Sequence of chain 1.B:
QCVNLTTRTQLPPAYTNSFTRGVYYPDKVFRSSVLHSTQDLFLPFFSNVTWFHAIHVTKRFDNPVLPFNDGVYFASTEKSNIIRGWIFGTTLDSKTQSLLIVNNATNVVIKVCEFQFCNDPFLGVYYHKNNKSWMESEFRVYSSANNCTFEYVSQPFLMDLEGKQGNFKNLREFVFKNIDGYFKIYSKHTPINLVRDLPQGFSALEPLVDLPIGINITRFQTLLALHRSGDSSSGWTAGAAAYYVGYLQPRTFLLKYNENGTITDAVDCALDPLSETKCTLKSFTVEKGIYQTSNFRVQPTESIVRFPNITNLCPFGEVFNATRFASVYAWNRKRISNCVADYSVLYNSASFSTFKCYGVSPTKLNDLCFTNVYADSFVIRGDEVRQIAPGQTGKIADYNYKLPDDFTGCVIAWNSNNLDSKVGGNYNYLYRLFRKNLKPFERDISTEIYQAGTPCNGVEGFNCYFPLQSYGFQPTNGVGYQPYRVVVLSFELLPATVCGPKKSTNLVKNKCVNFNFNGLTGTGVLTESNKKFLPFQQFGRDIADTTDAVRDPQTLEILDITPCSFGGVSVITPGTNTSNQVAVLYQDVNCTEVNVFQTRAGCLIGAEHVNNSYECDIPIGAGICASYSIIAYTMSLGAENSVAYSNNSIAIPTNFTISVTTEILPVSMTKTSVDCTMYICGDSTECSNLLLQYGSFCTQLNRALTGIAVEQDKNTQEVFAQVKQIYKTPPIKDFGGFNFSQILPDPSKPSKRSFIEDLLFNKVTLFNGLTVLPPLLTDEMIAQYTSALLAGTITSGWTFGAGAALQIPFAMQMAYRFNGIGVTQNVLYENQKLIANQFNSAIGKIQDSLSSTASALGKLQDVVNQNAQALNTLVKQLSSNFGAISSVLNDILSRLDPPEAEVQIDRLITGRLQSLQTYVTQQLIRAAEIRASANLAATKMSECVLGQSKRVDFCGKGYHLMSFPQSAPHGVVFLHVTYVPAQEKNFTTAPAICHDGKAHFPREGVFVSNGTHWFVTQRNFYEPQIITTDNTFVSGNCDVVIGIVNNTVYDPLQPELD

Binding-site contacts:
Ligand atom C3 contacts residue ASN282 of chain 1.C at 3.8 Å.
Ligand atom C1 contacts residue ASN282 of chain 1.C at 1.4 Å.
Ligand atom C8 contacts residue ASN282 of chain 1.C at 3.6 Å.
Ligand atom N2 contacts residue ASN282 of chain 1.C at 2.5 Å (h-bond).
Ligand atom O7 contacts residue ASN282 of chain 1.C at 4.4 Å.
Ligand atom C5 contacts residue ASN282 of chain 1.C at 3.6 Å.
Ligand atom O5 contacts residue ASN282 of chain 1.C at 2.3 Å (h-bond).
Ligand atom C7 contacts residue ASN282 of chain 1.C at 3.4 Å.
Ligand atom C4 contacts residue ASN282 of chain 1.C at 4.2 Å.
Ligand atom C3 contacts residue GLU281 of chain 1.C at 4.4 Å.
Ligand atom C7 contacts residue GLU281 of chain 1.C at 3.1 Å.
Ligand atom C8 contacts residue GLU281 of chain 1.C at 3.6 Å.
Ligand atom C1 contacts residue GLU281 of chain 1.C at 3.8 Å.
Ligand atom C8 contacts residue LYS558 of chain 1.B at 4.1 Å.
Ligand atom C2 contacts residue ASN282 of chain 1.C at 2.5 Å.
Ligand atom C2 contacts residue GLU281 of chain 1.C at 3.3 Å.
Ligand atom N2 contacts residue GLU281 of chain 1.C at 3.7 Å.
Ligand atom O6 contacts residue ASN282 of chain 1.C at 4.5 Å.
Ligand atom O7 contacts residue GLU281 of chain 1.C at 2.8 Å (salt-bridge).
Ligand atom O5 contacts residue GLU281 of chain 1.C at 4.2 Å.

Sequence of chain 1.C:
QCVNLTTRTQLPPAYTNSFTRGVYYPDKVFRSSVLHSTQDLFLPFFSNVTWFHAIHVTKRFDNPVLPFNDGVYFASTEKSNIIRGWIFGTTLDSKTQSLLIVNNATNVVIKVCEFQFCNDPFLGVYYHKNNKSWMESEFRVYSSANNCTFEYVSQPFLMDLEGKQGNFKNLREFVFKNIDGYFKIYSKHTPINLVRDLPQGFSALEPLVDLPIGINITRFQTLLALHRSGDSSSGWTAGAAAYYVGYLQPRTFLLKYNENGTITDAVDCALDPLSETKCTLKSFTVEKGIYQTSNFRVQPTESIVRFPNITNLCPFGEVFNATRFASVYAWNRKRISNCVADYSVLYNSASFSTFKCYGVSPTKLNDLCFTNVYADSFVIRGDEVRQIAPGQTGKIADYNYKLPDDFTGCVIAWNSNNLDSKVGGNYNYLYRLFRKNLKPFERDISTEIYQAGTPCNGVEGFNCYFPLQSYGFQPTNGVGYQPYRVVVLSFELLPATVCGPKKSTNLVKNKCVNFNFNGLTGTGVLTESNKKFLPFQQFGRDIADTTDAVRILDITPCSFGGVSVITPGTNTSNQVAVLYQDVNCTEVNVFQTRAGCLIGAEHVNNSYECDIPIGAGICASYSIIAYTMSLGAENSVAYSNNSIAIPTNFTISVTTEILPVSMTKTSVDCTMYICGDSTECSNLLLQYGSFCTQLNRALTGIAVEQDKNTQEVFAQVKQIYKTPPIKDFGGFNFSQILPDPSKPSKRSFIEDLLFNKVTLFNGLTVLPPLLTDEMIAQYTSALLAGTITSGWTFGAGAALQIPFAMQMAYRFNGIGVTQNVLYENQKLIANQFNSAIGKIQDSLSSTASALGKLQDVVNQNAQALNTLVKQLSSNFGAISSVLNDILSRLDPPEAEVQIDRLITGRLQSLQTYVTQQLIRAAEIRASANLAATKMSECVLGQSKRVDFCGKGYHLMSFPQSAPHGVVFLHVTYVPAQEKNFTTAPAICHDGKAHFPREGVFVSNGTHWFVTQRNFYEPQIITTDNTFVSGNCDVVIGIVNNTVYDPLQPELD

The protein below binds the small molecule below.
Small molecule (SMILES): CC(=O)N[C@@H]1[C@@H](O)[C@H](O)[C@@H](CO)O[C@H]1O